This protein binds this small molecule.
Small molecule (SMILES): Nc1nc(=O)c2ncn([C@@H]3O[C@H](CO[P](=O)(O)O[C@H]4[C@@H](O)[C@H](n5cnc6c(N)ncnc65)O[C@@H]4CO[P](=O)(O)O[C@@H]4[C@@H](O)[C@H](n5cnc6c(N)ncnc65)O[C@@H]4COP(=O)=O)[C@@H](O)[C@H]3O)c2[nH]1

Binding-site contacts:
Ligand atom C6 contacts residue TYR85 of chain 36.E at 3.4 Å (hydrophobic).
Ligand atom N7 contacts residue TYR85 of chain 36.E at 3.7 Å.
Ligand atom N1 contacts residue THR59 of chain 36.E at 3.5 Å.
Ligand atom C5' contacts residue TYR85 of chain 36.E at 4.0 Å (hydrophobic).
Ligand atom N6 contacts residue LYS61 of chain 36.E at 4.1 Å.
Ligand atom C6 contacts residue THR59 of chain 36.E at 3.6 Å.
Ligand atom N6 contacts residue CYS46 of chain 36.E at 3.4 Å (h-bond).
Ligand atom OP2 contacts residue LYS43 of chain 36.E at 2.7 Å (salt-bridge).
Ligand atom C6 contacts residue SER47 of chain 36.E at 3.9 Å.
Ligand atom C5 contacts residue VAL29 of chain 36.E at 4.0 Å (hydrophobic).
Ligand atom C8 contacts residue THR45 of chain 36.E at 3.8 Å.
Ligand atom N1 contacts residue TYR85 of chain 36.E at 3.5 Å.
Ligand atom N6 contacts residue THR59 of chain 36.E at 2.8 Å (h-bond).
Ligand atom C5 contacts residue THR45 of chain 36.E at 3.1 Å.
Ligand atom C6 contacts residue VAL29 of chain 36.E at 4.1 Å (hydrophobic).
Ligand atom N6 contacts residue SER47 of chain 36.E at 4.1 Å.
Ligand atom C6 contacts residue THR45 of chain 36.E at 3.1 Å.
Ligand atom N9 contacts residue LYS61 of chain 36.E at 3.7 Å.
Ligand atom C2 contacts residue THR59 of chain 36.E at 4.1 Å.
Ligand atom N6 contacts residue THR45 of chain 36.E at 2.5 Å (h-bond).
Ligand atom C5 contacts residue TYR85 of chain 36.E at 3.5 Å (hydrophobic).
Ligand atom C6 contacts residue LYS61 of chain 36.E at 3.8 Å.
Ligand atom N6 contacts residue TYR85 of chain 36.E at 3.4 Å.
Ligand atom C5 contacts residue LYS61 of chain 36.E at 3.7 Å.
Ligand atom O6 contacts residue LYS61 of chain 36.E at 3.0 Å (salt-bridge).
Ligand atom C8 contacts residue TYR85 of chain 36.E at 3.8 Å (hydrophobic).
Ligand atom OP1 contacts residue TYR85 of chain 36.E at 3.5 Å (h-bond).
Ligand atom P contacts residue TYR85 of chain 36.E at 3.7 Å.
Ligand atom N7 contacts residue THR45 of chain 36.E at 2.5 Å (h-bond).
Ligand atom C8 contacts residue LYS61 of chain 36.E at 3.7 Å.
Ligand atom OP2 contacts residue GLU63 of chain 36.E at 3.6 Å (salt-bridge).
Ligand atom N9 contacts residue TYR85 of chain 36.E at 4.0 Å.
Ligand atom P contacts residue LYS43 of chain 36.E at 3.2 Å.
Ligand atom C4 contacts residue TYR85 of chain 36.E at 3.8 Å (hydrophobic).
Ligand atom C4 contacts residue LYS61 of chain 36.E at 3.7 Å.
Ligand atom N7 contacts residue LYS61 of chain 36.E at 3.7 Å.
Ligand atom N6 contacts residue THR91 of chain 31.E at 3.5 Å (h-bond).
Ligand atom N1 contacts residue SER47 of chain 36.E at 2.9 Å (h-bond).
Ligand atom OP1 contacts residue LYS43 of chain 36.E at 2.9 Å (salt-bridge).
Ligand atom C2 contacts residue SER47 of chain 36.E at 3.4 Å.

Sequence of chain 36.E:
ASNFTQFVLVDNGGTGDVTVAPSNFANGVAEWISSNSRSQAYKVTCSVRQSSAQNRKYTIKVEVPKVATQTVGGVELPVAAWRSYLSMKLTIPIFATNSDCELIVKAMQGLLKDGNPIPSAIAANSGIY

Sequence of chain 31.E:
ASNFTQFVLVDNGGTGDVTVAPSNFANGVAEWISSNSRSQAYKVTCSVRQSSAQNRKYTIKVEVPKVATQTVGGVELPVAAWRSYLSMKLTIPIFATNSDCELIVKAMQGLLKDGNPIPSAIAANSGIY